Binding-site contacts:
Ligand atom C2 contacts residue ASN47 of chain 2.F at 2.6 Å.
Ligand atom C1 contacts residue ASN47 of chain 2.F at 1.4 Å.
Ligand atom C4 contacts residue ASN47 of chain 2.F at 4.2 Å.
Ligand atom C5 contacts residue ASN47 of chain 2.F at 3.4 Å.
Ligand atom O5 contacts residue ASN47 of chain 2.F at 2.2 Å (h-bond).
Ligand atom C3 contacts residue ASN47 of chain 2.F at 3.9 Å.
Ligand atom N2 contacts residue ASN47 of chain 2.F at 3.2 Å (h-bond).
Ligand atom C7 contacts residue ASN47 of chain 2.F at 3.8 Å.
Ligand atom O7 contacts residue ASN47 of chain 2.F at 3.9 Å.
Ligand atom C6 contacts residue ASN47 of chain 2.F at 4.0 Å.

Sequence of chain 2.F:
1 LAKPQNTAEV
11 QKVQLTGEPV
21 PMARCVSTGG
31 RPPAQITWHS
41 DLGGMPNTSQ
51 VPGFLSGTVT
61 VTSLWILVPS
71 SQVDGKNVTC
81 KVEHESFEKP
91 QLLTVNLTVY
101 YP

A small-molecule ligand and the protein it binds are described below.
Small molecule (SMILES): CC(=O)N[C@H]1[C@H](O[C@H]2[C@H](O)[C@@H](NC(C)=O)CO[C@@H]2CO)O[C@H](CO)[C@@H](O)[C@@H]1O